Sequence of chain 1.B:
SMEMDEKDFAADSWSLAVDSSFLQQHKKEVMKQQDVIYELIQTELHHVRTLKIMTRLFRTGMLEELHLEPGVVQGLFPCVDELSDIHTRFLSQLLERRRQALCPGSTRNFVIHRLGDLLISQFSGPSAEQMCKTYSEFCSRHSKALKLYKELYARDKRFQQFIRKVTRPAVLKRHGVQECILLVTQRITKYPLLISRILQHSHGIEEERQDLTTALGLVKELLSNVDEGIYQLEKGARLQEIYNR

This small molecule binds to this protein.
Small molecule (SMILES): Cc1cc(Cn2nc(C)ccc2=O)on1

Binding-site contacts:
Ligand atom C8 contacts residue ARG245 of chain 1.B at 3.8 Å.
Ligand atom N contacts residue ARG245 of chain 1.B at 3.6 Å.
Ligand atom C8 contacts residue ASN244 of chain 1.B at 3.7 Å.
Ligand atom O contacts residue ASN244 of chain 1.B at 3.7 Å.
Ligand atom C9 contacts residue TYR231 of chain 1.B at 4.5 Å (hydrophobic).
Ligand atom N2 contacts residue TYR231 of chain 1.B at 3.2 Å.
Ligand atom C4 contacts residue ARG245 of chain 1.B at 3.5 Å.
Ligand atom O contacts residue TYR231 of chain 1.B at 3.6 Å.
Ligand atom O contacts residue ILE242 of chain 1.B at 3.2 Å (h-bond).
Ligand atom C9 contacts residue ASN244 of chain 1.B at 4.2 Å.
Ligand atom C7 contacts residue ASN244 of chain 1.B at 4.5 Å.
Ligand atom C contacts residue ILE242 of chain 1.B at 3.5 Å (hydrophobic).
Ligand atom C4 contacts residue TYR231 of chain 1.B at 3.6 Å (hydrophobic).
Ligand atom C2 contacts residue ILE242 of chain 1.B at 3.9 Å (hydrophobic).
Ligand atom C3 contacts residue FMT1 of chain 1.Y at 4.1 Å.
Ligand atom C4 contacts residue FMT1 of chain 1.Y at 3.6 Å.
Ligand atom C7 contacts residue ILE242 of chain 1.B at 4.1 Å (hydrophobic).
Ligand atom C7 contacts residue TYR243 of chain 1.B at 3.3 Å (hydrophobic).
Ligand atom C contacts residue TYR231 of chain 1.B at 3.6 Å (hydrophobic).
Ligand atom C8 contacts residue TYR243 of chain 1.B at 3.5 Å (hydrophobic).
Ligand atom C8 contacts residue ILE242 of chain 1.B at 3.2 Å (hydrophobic).
Ligand atom C2 contacts residue TYR231 of chain 1.B at 3.5 Å (hydrophobic).
Ligand atom O1 contacts residue TYR231 of chain 1.B at 3.4 Å.
Ligand atom O contacts residue ARG245 of chain 1.B at 3.6 Å.
Ligand atom C9 contacts residue ILE242 of chain 1.B at 3.3 Å (hydrophobic).
Ligand atom O1 contacts residue FMT1 of chain 1.Y at 3.8 Å.
Ligand atom C3 contacts residue TYR231 of chain 1.B at 3.2 Å (hydrophobic).
Ligand atom C1 contacts residue TYR231 of chain 1.B at 3.4 Å (hydrophobic).
Ligand atom N1 contacts residue ARG245 of chain 1.B at 3.8 Å.
Ligand atom C1 contacts residue ILE242 of chain 1.B at 4.2 Å (hydrophobic).
Ligand atom C5 contacts residue ARG245 of chain 1.B at 4.4 Å.
Ligand atom C7 contacts residue ARG245 of chain 1.B at 4.3 Å.
Ligand atom N contacts residue ILE242 of chain 1.B at 4.0 Å.
Ligand atom C9 contacts residue ARG245 of chain 1.B at 3.5 Å.